Sequence of chain 1.D:
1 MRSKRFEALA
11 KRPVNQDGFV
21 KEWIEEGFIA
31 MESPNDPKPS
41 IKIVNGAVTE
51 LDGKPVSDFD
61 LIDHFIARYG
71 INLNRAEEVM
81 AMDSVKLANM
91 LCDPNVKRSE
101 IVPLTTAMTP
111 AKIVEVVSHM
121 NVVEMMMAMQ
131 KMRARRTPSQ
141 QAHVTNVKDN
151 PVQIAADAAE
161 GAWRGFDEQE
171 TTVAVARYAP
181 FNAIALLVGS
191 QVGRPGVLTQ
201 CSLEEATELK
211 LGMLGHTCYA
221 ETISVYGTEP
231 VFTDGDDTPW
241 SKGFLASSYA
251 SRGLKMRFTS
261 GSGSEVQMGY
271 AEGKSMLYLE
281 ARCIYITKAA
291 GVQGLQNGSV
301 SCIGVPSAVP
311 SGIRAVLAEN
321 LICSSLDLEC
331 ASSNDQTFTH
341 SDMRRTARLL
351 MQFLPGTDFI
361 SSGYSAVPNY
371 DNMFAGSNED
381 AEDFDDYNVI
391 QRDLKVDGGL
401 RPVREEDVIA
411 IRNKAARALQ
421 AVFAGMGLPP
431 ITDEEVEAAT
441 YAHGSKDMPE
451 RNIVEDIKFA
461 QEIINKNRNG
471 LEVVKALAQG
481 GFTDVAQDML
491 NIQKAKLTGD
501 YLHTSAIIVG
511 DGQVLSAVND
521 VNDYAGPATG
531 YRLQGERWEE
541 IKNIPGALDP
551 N

The small molecule below binds the protein below.
Small molecule (SMILES): C[C@H]1O[C@@H](n2cnc3c(N)ncnc32)[C@H](O)[C@@H]1O

Binding-site contacts:
Ligand atom O2' contacts residue THR222 of chain 1.D at 3.3 Å (h-bond).
Ligand atom C8 contacts residue SER301 of chain 1.D at 3.1 Å.
Ligand atom O4' contacts residue THR222 of chain 1.D at 3.4 Å.
Ligand atom N7 contacts residue VAL300 of chain 1.D at 3.3 Å.
Ligand atom C6 contacts residue SER260 of chain 1.D at 3.3 Å.
Ligand atom C5' contacts residue SER301 of chain 1.D at 3.4 Å.
Ligand atom O3' contacts residue B121 of chain 1.CA at 2.8 Å (h-bond).
Ligand atom N7 contacts residue SER301 of chain 1.D at 3.0 Å (h-bond).
Ligand atom N6 contacts residue SER264 of chain 1.D at 3.6 Å.
Ligand atom C4' contacts residue THR222 of chain 1.D at 3.5 Å.
Ligand atom O2' contacts residue B121 of chain 1.CA at 3.0 Å (h-bond).
Ligand atom N9 contacts residue B121 of chain 1.CA at 3.4 Å.
Ligand atom C8 contacts residue B121 of chain 1.CA at 3.3 Å.
Ligand atom C5' contacts residue PGO1 of chain 1.Y at 3.3 Å.
Ligand atom C2 contacts residue THR259 of chain 1.D at 3.7 Å.
Ligand atom N1 contacts residue SER260 of chain 1.D at 3.4 Å.
Ligand atom C4' contacts residue B121 of chain 1.CA at 3.6 Å.
Ligand atom C3' contacts residue B121 of chain 1.CA at 3.4 Å.
Ligand atom N6 contacts residue SER260 of chain 1.D at 3.5 Å (h-bond).
Ligand atom N3 contacts residue THR259 of chain 1.D at 3.6 Å.
Ligand atom C5' contacts residue B121 of chain 1.CA at 3.1 Å.
Ligand atom C5 contacts residue B121 of chain 1.CA at 3.4 Å.
Ligand atom C5' contacts residue PHE374 of chain 1.D at 3.6 Å (hydrophobic).
Ligand atom C5 contacts residue SER260 of chain 1.D at 3.6 Å.
Ligand atom C4 contacts residue THR259 of chain 1.D at 3.3 Å.
Ligand atom C2' contacts residue SER224 of chain 1.D at 3.1 Å.
Ligand atom C4 contacts residue B121 of chain 1.CA at 3.4 Å.
Ligand atom C1' contacts residue THR259 of chain 1.D at 3.5 Å.
Ligand atom N9 contacts residue THR259 of chain 1.D at 3.3 Å.
Ligand atom C4 contacts residue SER224 of chain 1.D at 3.6 Å.
Ligand atom N6 contacts residue SER299 of chain 1.D at 3.0 Å (h-bond).
Ligand atom C1' contacts residue SER224 of chain 1.D at 3.3 Å.
Ligand atom C8 contacts residue VAL300 of chain 1.D at 3.4 Å (hydrophobic).
Ligand atom C2 contacts residue VAL225 of chain 1.D at 3.6 Å (hydrophobic).
Ligand atom C2 contacts residue SER260 of chain 1.D at 3.7 Å.
Ligand atom N7 contacts residue B121 of chain 1.CA at 3.4 Å.
Ligand atom N1 contacts residue SER264 of chain 1.D at 3.6 Å.
Ligand atom O2' contacts residue SER224 of chain 1.D at 2.7 Å (h-bond).
Ligand atom N3 contacts residue SER224 of chain 1.D at 2.8 Å (h-bond).
Ligand atom N6 contacts residue GLY261 of chain 1.D at 3.1 Å (h-bond).